This small molecule binds to this protein.
Small molecule (SMILES): CCCCCC(=O)O

Binding-site contacts:
Ligand atom O contacts residue GLU74 of chain 1.A at 3.2 Å (salt-bridge).
Ligand atom C contacts residue ALA49 of chain 1.A at 3.7 Å (hydrophobic).
Ligand atom CD contacts residue PHE101 of chain 1.A at 4.1 Å (hydrophobic).
Ligand atom C contacts residue GLU46 of chain 1.A at 3.9 Å.
Ligand atom CA contacts residue ILE128 of chain 1.A at 3.4 Å (hydrophobic).
Ligand atom OXT contacts residue GLN124 of chain 1.A at 3.3 Å (h-bond).
Ligand atom CB contacts residue GLU46 of chain 1.A at 3.8 Å.
Ligand atom C6 contacts residue ALA132 of chain 1.A at 4.1 Å (hydrophobic).
Ligand atom O contacts residue GLU158 of chain 1.A at 3.0 Å (salt-bridge).
Ligand atom CB contacts residue TYR136 of chain 1.A at 4.1 Å (hydrophobic).
Ligand atom C contacts residue ALA132 of chain 1.A at 4.1 Å (hydrophobic).
Ligand atom C contacts residue GLU74 of chain 1.A at 3.9 Å.
Ligand atom OXT contacts residue ILE128 of chain 1.A at 4.1 Å.
Ligand atom O contacts residue FE1 of chain 1.C at 2.3 Å.
Ligand atom CA contacts residue ALA132 of chain 1.A at 4.0 Å (hydrophobic).
Ligand atom CB contacts residue GLY45 of chain 1.A at 3.7 Å.
Ligand atom CB contacts residue ALA132 of chain 1.A at 3.6 Å (hydrophobic).
Ligand atom O contacts residue ALA49 of chain 1.A at 4.1 Å.
Ligand atom C contacts residue GLU129 of chain 1.A at 3.8 Å.
Ligand atom CD contacts residue TYR136 of chain 1.A at 3.7 Å (hydrophobic).
Ligand atom OXT contacts residue GLU129 of chain 1.A at 2.8 Å (salt-bridge).
Ligand atom CD contacts residue GLY45 of chain 1.A at 3.8 Å.
Ligand atom OXT contacts residue ALA49 of chain 1.A at 3.5 Å.
Ligand atom C contacts residue GLU158 of chain 1.A at 4.0 Å.
Ligand atom OXT contacts residue GLU158 of chain 1.A at 3.8 Å.
Ligand atom CD contacts residue ILE41 of chain 1.A at 3.9 Å (hydrophobic).
Ligand atom CA contacts residue ALA49 of chain 1.A at 4.1 Å (hydrophobic).
Ligand atom O contacts residue GLU46 of chain 1.A at 2.8 Å (salt-bridge).
Ligand atom C6 contacts residue PHE131 of chain 1.A at 3.7 Å (hydrophobic).
Ligand atom C contacts residue FE1 of chain 1.C at 3.5 Å.
Ligand atom CG contacts residue ALA132 of chain 1.A at 3.6 Å (hydrophobic).
Ligand atom O contacts residue GLU129 of chain 1.A at 4.1 Å.
Ligand atom OXT contacts residue GLU74 of chain 1.A at 3.3 Å (salt-bridge).
Ligand atom CG contacts residue GLY45 of chain 1.A at 4.0 Å.
Ligand atom OXT contacts residue FE1 of chain 1.C at 3.9 Å.
Ligand atom C6 contacts residue TYR136 of chain 1.A at 4.1 Å (hydrophobic).
Ligand atom O contacts residue FE1 of chain 1.D at 3.1 Å.
Ligand atom CA contacts residue GLY45 of chain 1.A at 3.5 Å.
Ligand atom OXT contacts residue FE1 of chain 1.D at 2.5 Å.
Ligand atom C contacts residue FE1 of chain 1.D at 3.2 Å.

Sequence of chain 1.A:
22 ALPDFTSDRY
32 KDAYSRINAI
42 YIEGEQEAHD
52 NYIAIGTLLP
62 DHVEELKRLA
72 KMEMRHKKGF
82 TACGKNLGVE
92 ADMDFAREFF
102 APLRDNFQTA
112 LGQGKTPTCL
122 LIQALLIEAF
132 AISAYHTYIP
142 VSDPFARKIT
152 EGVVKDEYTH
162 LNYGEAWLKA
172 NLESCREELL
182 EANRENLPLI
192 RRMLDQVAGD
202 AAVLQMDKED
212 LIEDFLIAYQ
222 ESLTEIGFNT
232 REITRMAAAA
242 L